Sequence of chain 1.C:
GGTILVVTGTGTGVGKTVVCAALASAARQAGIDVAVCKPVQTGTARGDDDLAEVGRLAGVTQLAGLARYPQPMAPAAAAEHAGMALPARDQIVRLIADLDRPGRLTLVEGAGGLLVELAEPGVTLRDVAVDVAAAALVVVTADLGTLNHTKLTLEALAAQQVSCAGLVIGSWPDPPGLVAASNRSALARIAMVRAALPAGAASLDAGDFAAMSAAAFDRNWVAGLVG

Sequence of chain 1.D:
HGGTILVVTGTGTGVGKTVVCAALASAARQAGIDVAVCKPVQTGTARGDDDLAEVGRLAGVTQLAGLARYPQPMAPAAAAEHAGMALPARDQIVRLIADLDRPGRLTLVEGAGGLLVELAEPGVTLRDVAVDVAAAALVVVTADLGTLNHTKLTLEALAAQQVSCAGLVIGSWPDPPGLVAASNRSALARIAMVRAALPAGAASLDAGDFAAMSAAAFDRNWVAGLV

The protein below binds the small molecule below.
Small molecule (SMILES): O=C(O)C[C@H]1CCC[C@@H]1C(=O)c1ccccc1O

Binding-site contacts:
Ligand atom C04 contacts residue THR18 of chain 1.C at 3.0 Å.
Ligand atom C07 contacts residue KSJ1 of chain 1.O at 0.5 Å.
Ligand atom C01 contacts residue KSJ1 of chain 1.O at 0.3 Å.
Ligand atom C09 contacts residue THR18 of chain 1.C at 3.4 Å.
Ligand atom C05 contacts residue KSJ1 of chain 1.O at 0.2 Å.
Ligand atom C02 contacts residue SO41 of chain 1.R at 3.0 Å.
Ligand atom C14 contacts residue PRO78 of chain 1.C at 3.5 Å (hydrophobic).
Ligand atom O17 contacts residue GLY118 of chain 1.C at 2.8 Å (h-bond).
Ligand atom C09 contacts residue LYS22 of chain 1.C at 3.3 Å.
Ligand atom O18 contacts residue KSJ1 of chain 1.O at 0.1 Å (h-bond).
Ligand atom O10 contacts residue KSJ1 of chain 1.O at 0.3 Å (h-bond).
Ligand atom C08 contacts residue SO41 of chain 1.M at 3.4 Å.
Ligand atom O17 contacts residue ALA117 of chain 1.C at 3.3 Å.
Ligand atom C09 contacts residue SO41 of chain 1.M at 3.0 Å.
Ligand atom C02 contacts residue KSJ1 of chain 1.O at 0.5 Å.
Ligand atom C12 contacts residue KSJ1 of chain 1.O at 0.9 Å.
Ligand atom O16 contacts residue SO41 of chain 1.M at 3.4 Å (h-bond).
Ligand atom C11 contacts residue KSJ1 of chain 1.O at 1.0 Å.
Ligand atom C06 contacts residue KSJ1 of chain 1.O at 0.1 Å.
Ligand atom C03 contacts residue KSJ1 of chain 1.O at 0.5 Å.
Ligand atom O17 contacts residue KSJ1 of chain 1.O at 0.8 Å (h-bond).
Ligand atom C09 contacts residue KSJ1 of chain 1.O at 0.1 Å.
Ligand atom C02 contacts residue LEU150 of chain 1.D at 3.5 Å (hydrophobic).
Ligand atom C13 contacts residue THR48 of chain 1.C at 3.4 Å.
Ligand atom O18 contacts residue THR18 of chain 1.C at 2.2 Å (h-bond).
Ligand atom C15 contacts residue KSJ1 of chain 1.O at 1.5 Å.
Ligand atom O18 contacts residue GLY19 of chain 1.C at 3.3 Å (h-bond).
Ligand atom C13 contacts residue KSJ1 of chain 1.O at 0.8 Å.
Ligand atom C14 contacts residue ARG52 of chain 1.C at 3.4 Å.
Ligand atom C01 contacts residue SO41 of chain 1.R at 3.4 Å.
Ligand atom C08 contacts residue KSJ1 of chain 1.O at 0.4 Å.
Ligand atom C04 contacts residue KSJ1 of chain 1.O at 0.3 Å.
Ligand atom O10 contacts residue PRO81 of chain 1.C at 3.5 Å.
Ligand atom O16 contacts residue GLY118 of chain 1.C at 3.2 Å (h-bond).
Ligand atom O16 contacts residue LYS22 of chain 1.C at 2.6 Å (salt-bridge).
Ligand atom O18 contacts residue SO41 of chain 1.M at 3.1 Å (h-bond).
Ligand atom C15 contacts residue ARG52 of chain 1.C at 3.0 Å.
Ligand atom O18 contacts residue LYS22 of chain 1.C at 3.3 Å (salt-bridge).
Ligand atom C14 contacts residue KSJ1 of chain 1.O at 0.7 Å.
Ligand atom O16 contacts residue KSJ1 of chain 1.O at 0.2 Å (h-bond).